Sequence of chain 1.J:
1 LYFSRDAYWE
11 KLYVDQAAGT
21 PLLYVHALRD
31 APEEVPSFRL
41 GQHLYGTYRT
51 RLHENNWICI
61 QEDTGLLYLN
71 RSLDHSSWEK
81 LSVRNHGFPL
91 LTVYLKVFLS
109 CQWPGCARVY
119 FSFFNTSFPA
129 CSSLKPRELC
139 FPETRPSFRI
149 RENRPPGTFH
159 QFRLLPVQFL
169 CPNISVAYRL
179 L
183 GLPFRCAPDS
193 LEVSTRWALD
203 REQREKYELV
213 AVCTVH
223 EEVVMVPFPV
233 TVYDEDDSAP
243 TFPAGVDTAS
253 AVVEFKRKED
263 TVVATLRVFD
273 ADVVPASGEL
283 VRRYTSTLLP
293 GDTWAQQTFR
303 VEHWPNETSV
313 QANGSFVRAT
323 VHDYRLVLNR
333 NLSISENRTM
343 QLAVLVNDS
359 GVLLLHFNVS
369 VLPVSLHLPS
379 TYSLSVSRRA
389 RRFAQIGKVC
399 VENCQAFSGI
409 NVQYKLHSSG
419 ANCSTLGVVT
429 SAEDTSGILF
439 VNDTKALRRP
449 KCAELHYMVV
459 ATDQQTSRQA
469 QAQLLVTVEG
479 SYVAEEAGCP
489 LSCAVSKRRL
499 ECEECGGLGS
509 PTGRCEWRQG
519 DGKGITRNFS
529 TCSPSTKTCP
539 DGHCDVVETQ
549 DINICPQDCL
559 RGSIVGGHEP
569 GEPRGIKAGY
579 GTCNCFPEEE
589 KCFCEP

Binding-site contacts:
Ligand atom O5 contacts residue SER351 of chain 1.J at 3.9 Å.
Ligand atom C8 contacts residue VAL360 of chain 1.J at 3.7 Å (hydrophobic).
Ligand atom C3 contacts residue ASN349 of chain 1.J at 3.8 Å.
Ligand atom C4 contacts residue ASN349 of chain 1.J at 4.2 Å.
Ligand atom C1 contacts residue ASN349 of chain 1.J at 1.4 Å.
Ligand atom C6 contacts residue SER351 of chain 1.J at 3.8 Å.
Ligand atom O5 contacts residue ASN349 of chain 1.J at 2.4 Å (h-bond).
Ligand atom N2 contacts residue ASN349 of chain 1.J at 2.9 Å (h-bond).
Ligand atom C7 contacts residue ASN349 of chain 1.J at 3.9 Å.
Ligand atom C2 contacts residue ASN349 of chain 1.J at 2.5 Å.
Ligand atom C5 contacts residue SER351 of chain 1.J at 3.7 Å.
Ligand atom C5 contacts residue ASN349 of chain 1.J at 3.7 Å.
Ligand atom O7 contacts residue ASN349 of chain 1.J at 4.4 Å.
Ligand atom C1 contacts residue SER351 of chain 1.J at 4.3 Å.

The small molecule below binds the protein below.
Small molecule (SMILES): CC(=O)N[C@@H]1[C@@H](O)[C@H](O)[C@@H](CO)O[C@H]1O